Binding-site contacts:
Ligand atom C18 contacts residue GLU44 of chain 1.A at 3.7 Å.
Ligand atom C02 contacts residue ASN47 of chain 1.A at 3.5 Å.
Ligand atom N08 contacts residue LEU48 of chain 1.A at 3.7 Å.
Ligand atom C19 contacts residue GLU44 of chain 1.A at 3.9 Å.
Ligand atom C16 contacts residue GLU44 of chain 1.A at 3.8 Å.
Ligand atom S01 contacts residue GLU44 of chain 1.A at 4.0 Å.
Ligand atom C05 contacts residue LEU48 of chain 1.A at 4.4 Å (hydrophobic).
Ligand atom N08 contacts residue GLU19 of chain 1.A at 2.4 Å (salt-bridge).
Ligand atom C21 contacts residue GLU44 of chain 1.A at 3.6 Å.
Ligand atom N07 contacts residue GLU19 of chain 1.A at 2.5 Å (salt-bridge).
Ligand atom N15 contacts residue GLU44 of chain 1.A at 4.1 Å.
Ligand atom C05 contacts residue ASN47 of chain 1.A at 4.4 Å.
Ligand atom N15 contacts residue ASN47 of chain 1.A at 3.8 Å.
Ligand atom C03 contacts residue ASN47 of chain 1.A at 3.9 Å.
Ligand atom C20 contacts residue GLU44 of chain 1.A at 3.7 Å.
Ligand atom C06 contacts residue GLU19 of chain 1.A at 3.3 Å.
Ligand atom C14 contacts residue ASN47 of chain 1.A at 3.6 Å.
Ligand atom C17 contacts residue GLU44 of chain 1.A at 3.6 Å.
Ligand atom C06 contacts residue LEU48 of chain 1.A at 4.2 Å (hydrophobic).
Ligand atom C04 contacts residue ASN47 of chain 1.A at 4.3 Å.
Ligand atom C21 contacts residue CYS43 of chain 1.A at 4.0 Å (hydrophobic).
Ligand atom C13 contacts residue ASN47 of chain 1.A at 4.1 Å.
Ligand atom N07 contacts residue VAL51 of chain 1.A at 3.8 Å.
Ligand atom S01 contacts residue ASN47 of chain 1.A at 3.9 Å.
Ligand atom S01 contacts residue LEU48 of chain 1.A at 3.8 Å.
Ligand atom C09 contacts residue ASN47 of chain 1.A at 4.2 Å.

Sequence of chain 1.A:
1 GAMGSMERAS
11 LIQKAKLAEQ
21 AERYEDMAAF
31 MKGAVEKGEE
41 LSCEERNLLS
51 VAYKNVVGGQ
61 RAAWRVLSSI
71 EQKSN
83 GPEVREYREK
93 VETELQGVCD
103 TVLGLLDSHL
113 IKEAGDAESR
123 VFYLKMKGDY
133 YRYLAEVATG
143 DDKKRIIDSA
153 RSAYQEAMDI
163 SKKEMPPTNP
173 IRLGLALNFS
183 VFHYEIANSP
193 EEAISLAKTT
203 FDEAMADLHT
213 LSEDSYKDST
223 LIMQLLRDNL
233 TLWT

This protein binds this small molecule.
Small molecule (SMILES): [H]/N=C(/N)c1cc(-c2ccccc2)c(Nc2ccccc2)s1